Binding-site contacts:
Ligand atom O6 contacts residue SER52 of chain 1.EA at 4.4 Å.
Ligand atom C2 contacts residue ASN48 of chain 1.EA at 2.5 Å.
Ligand atom C8 contacts residue THR57 of chain 1.EA at 3.9 Å.
Ligand atom C8 contacts residue PRO113 of chain 1.EA at 4.3 Å (hydrophobic).
Ligand atom C8 contacts residue ARG56 of chain 1.EA at 3.7 Å.
Ligand atom C5 contacts residue THR50 of chain 1.EA at 3.8 Å.
Ligand atom C8 contacts residue SER55 of chain 1.EA at 4.2 Å.
Ligand atom O5 contacts residue ASN48 of chain 1.EA at 2.4 Å (h-bond).
Ligand atom C7 contacts residue ASN48 of chain 1.EA at 3.3 Å.
Ligand atom C3 contacts residue THR50 of chain 1.EA at 4.5 Å.
Ligand atom N2 contacts residue TYR59 of chain 1.EA at 4.2 Å.
Ligand atom C1 contacts residue ASN48 of chain 1.EA at 1.4 Å.
Ligand atom C8 contacts residue TYR59 of chain 1.EA at 3.2 Å (hydrophobic).
Ligand atom C8 contacts residue TYR139 of chain 1.EA at 3.7 Å (hydrophobic).
Ligand atom O7 contacts residue TYR139 of chain 1.EA at 3.2 Å (h-bond).
Ligand atom C7 contacts residue SER54 of chain 1.EA at 4.3 Å.
Ligand atom C7 contacts residue THR57 of chain 1.EA at 3.8 Å.
Ligand atom O5 contacts residue THR50 of chain 1.EA at 4.0 Å.
Ligand atom C7 contacts residue TYR139 of chain 1.EA at 3.7 Å (hydrophobic).
Ligand atom O6 contacts residue ALA51 of chain 1.EA at 4.2 Å.
Ligand atom C5 contacts residue ASN48 of chain 1.EA at 3.6 Å.
Ligand atom C1 contacts residue THR50 of chain 1.EA at 3.7 Å.
Ligand atom C8 contacts residue SER54 of chain 1.EA at 3.1 Å.
Ligand atom C3 contacts residue THR57 of chain 1.EA at 4.3 Å.
Ligand atom C3 contacts residue ASN48 of chain 1.EA at 3.8 Å.
Ligand atom O7 contacts residue THR57 of chain 1.EA at 3.1 Å.
Ligand atom N2 contacts residue ASN48 of chain 1.EA at 2.9 Å (h-bond).
Ligand atom C6 contacts residue THR50 of chain 1.EA at 3.7 Å.
Ligand atom C7 contacts residue TYR59 of chain 1.EA at 4.2 Å (hydrophobic).
Ligand atom C8 contacts residue ASN48 of chain 1.EA at 4.4 Å.
Ligand atom O7 contacts residue ASN48 of chain 1.EA at 3.3 Å (h-bond).
Ligand atom N2 contacts residue THR57 of chain 1.EA at 4.4 Å.
Ligand atom C8 contacts residue THR50 of chain 1.EA at 4.3 Å.
Ligand atom O6 contacts residue THR50 of chain 1.EA at 2.8 Å (h-bond).
Ligand atom C4 contacts residue ASN48 of chain 1.EA at 4.3 Å.

This small molecule binds to this protein.
Small molecule (SMILES): CC(=O)N[C@H]1[C@H](O[C@H]2[C@H](O)[C@@H](NC(C)=O)CO[C@@H]2CO)O[C@H](CO)[C@@H](O)[C@@H]1O

Sequence of chain 1.EA:
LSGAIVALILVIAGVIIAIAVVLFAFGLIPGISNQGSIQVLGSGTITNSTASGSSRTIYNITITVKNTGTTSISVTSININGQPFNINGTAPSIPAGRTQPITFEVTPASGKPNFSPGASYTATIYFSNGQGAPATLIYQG